Binding-site contacts:
Ligand atom N2 contacts residue ASN416 of chain 1.B at 2.9 Å (h-bond).
Ligand atom C7 contacts residue ASN416 of chain 1.B at 3.6 Å.
Ligand atom C1 contacts residue PRO261 of chain 1.B at 3.8 Å (hydrophobic).
Ligand atom C5 contacts residue ASN416 of chain 1.B at 3.7 Å.
Ligand atom O5 contacts residue ASN232 of chain 1.B at 4.2 Å.
Ligand atom C1 contacts residue ASN416 of chain 1.B at 1.4 Å.
Ligand atom C8 contacts residue PRO261 of chain 1.B at 3.5 Å (hydrophobic).
Ligand atom O6 contacts residue GLY233 of chain 1.B at 3.5 Å (h-bond).
Ligand atom C8 contacts residue ASN416 of chain 1.B at 3.9 Å.
Ligand atom C8 contacts residue LEU235 of chain 1.B at 3.8 Å (hydrophobic).
Ligand atom C5 contacts residue GLY233 of chain 1.B at 4.3 Å.
Ligand atom C2 contacts residue ASN416 of chain 1.B at 2.4 Å.
Ligand atom O5 contacts residue ASN416 of chain 1.B at 2.4 Å (h-bond).
Ligand atom C6 contacts residue ASN232 of chain 1.B at 3.7 Å.
Ligand atom C7 contacts residue PRO261 of chain 1.B at 3.8 Å (hydrophobic).
Ligand atom O7 contacts residue PRO261 of chain 1.B at 4.2 Å.
Ligand atom O6 contacts residue ASN232 of chain 1.B at 4.3 Å.
Ligand atom N2 contacts residue PRO261 of chain 1.B at 4.3 Å.
Ligand atom C4 contacts residue ASN416 of chain 1.B at 4.2 Å.
Ligand atom O7 contacts residue ASN416 of chain 1.B at 4.4 Å.
Ligand atom C6 contacts residue GLY233 of chain 1.B at 3.4 Å.
Ligand atom O7 contacts residue GLN263 of chain 1.B at 4.2 Å.
Ligand atom C3 contacts residue ASN416 of chain 1.B at 3.8 Å.

Sequence of chain 1.B:
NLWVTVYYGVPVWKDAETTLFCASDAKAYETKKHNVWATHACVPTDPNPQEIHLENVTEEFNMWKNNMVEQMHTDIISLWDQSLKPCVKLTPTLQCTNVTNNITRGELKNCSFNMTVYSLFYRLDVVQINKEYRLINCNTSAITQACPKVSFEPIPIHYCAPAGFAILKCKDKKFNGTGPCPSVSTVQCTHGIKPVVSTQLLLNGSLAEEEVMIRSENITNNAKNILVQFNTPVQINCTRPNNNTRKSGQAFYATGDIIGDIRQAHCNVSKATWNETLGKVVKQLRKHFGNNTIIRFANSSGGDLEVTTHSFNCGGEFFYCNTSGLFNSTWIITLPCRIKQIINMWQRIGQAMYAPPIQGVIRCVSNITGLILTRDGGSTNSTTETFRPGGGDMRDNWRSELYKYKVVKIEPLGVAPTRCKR

A small-molecule ligand and the protein it binds are described below.
Small molecule (SMILES): CC(=O)N[C@H]1[C@H](O[C@H]2[C@H](O)[C@@H](NC(C)=O)CO[C@@H]2CO)O[C@H](CO)[C@@H](O)[C@@H]1O